Binding-site contacts:
Ligand atom O17 contacts residue ARG209 of chain 1.H at 3.0 Å (salt-bridge).
Ligand atom O15 contacts residue GLY49 of chain 1.H at 3.2 Å (h-bond).
Ligand atom O16 contacts residue GLY51 of chain 1.H at 2.7 Å (h-bond).
Ligand atom O12 contacts residue GLN124 of chain 1.H at 3.4 Å (h-bond).
Ligand atom O09 contacts residue PRO126 of chain 1.H at 3.1 Å.
Ligand atom O13 contacts residue TRP48 of chain 1.H at 3.5 Å (h-bond).
Ligand atom P14 contacts residue GLY49 of chain 1.H at 3.6 Å.
Ligand atom C03 contacts residue GLY47 of chain 1.H at 3.2 Å.
Ligand atom P08 contacts residue ARG107 of chain 1.H at 3.5 Å.
Ligand atom O13 contacts residue GLY49 of chain 1.H at 3.0 Å (h-bond).
Ligand atom O15 contacts residue GLY47 of chain 1.H at 2.7 Å (h-bond).
Ligand atom O09 contacts residue PRO187 of chain 1.H at 3.4 Å.
Ligand atom P14 contacts residue THR50 of chain 1.H at 3.4 Å.
Ligand atom P14 contacts residue GLY47 of chain 1.H at 3.4 Å.
Ligand atom O16 contacts residue GLY49 of chain 1.H at 3.4 Å.
Ligand atom O06 contacts residue PRO126 of chain 1.H at 3.1 Å.
Ligand atom O06 contacts residue GLY47 of chain 1.H at 3.6 Å (h-bond).
Ligand atom C02 contacts residue PRO126 of chain 1.H at 3.5 Å (hydrophobic).
Ligand atom O11 contacts residue HIS333 of chain 1.G at 2.7 Å (h-bond).
Ligand atom O16 contacts residue THR50 of chain 1.H at 3.0 Å (h-bond).
Ligand atom O11 contacts residue HIS108 of chain 1.H at 3.1 Å.
Ligand atom O09 contacts residue HIS108 of chain 1.H at 2.8 Å (h-bond).
Ligand atom C04 contacts residue ARG107 of chain 1.H at 3.5 Å.
Ligand atom P08 contacts residue HIS108 of chain 1.H at 3.3 Å.
Ligand atom O11 contacts residue HIS328 of chain 1.G at 3.3 Å (h-bond).
Ligand atom O10 contacts residue ARG107 of chain 1.H at 2.5 Å (salt-bridge).
Ligand atom O15 contacts residue TRP48 of chain 1.H at 3.3 Å (h-bond).
Ligand atom O11 contacts residue ARG107 of chain 1.H at 2.8 Å (salt-bridge).
Ligand atom O13 contacts residue GLY47 of chain 1.H at 3.2 Å.
Ligand atom O15 contacts residue THR50 of chain 1.H at 2.6 Å (h-bond).
Ligand atom O16 contacts residue GLY208 of chain 1.H at 3.2 Å (h-bond).
Ligand atom O17 contacts residue GLY47 of chain 1.H at 3.5 Å (h-bond).
Ligand atom C04 contacts residue GLY47 of chain 1.H at 2.9 Å.
Ligand atom C01 contacts residue VAL125 of chain 1.H at 3.4 Å (hydrophobic).
Ligand atom O07 contacts residue PRO126 of chain 1.H at 3.2 Å.
Ligand atom C05 contacts residue GLY47 of chain 1.H at 2.9 Å.
Ligand atom O07 contacts residue HIS328 of chain 1.G at 3.0 Å (h-bond).
Ligand atom C05 contacts residue HIS328 of chain 1.G at 3.2 Å.
Ligand atom O11 contacts residue ZN1 of chain 1.N at 2.5 Å.
Ligand atom O12 contacts residue ARG107 of chain 1.H at 3.2 Å.

Sequence of chain 1.H:
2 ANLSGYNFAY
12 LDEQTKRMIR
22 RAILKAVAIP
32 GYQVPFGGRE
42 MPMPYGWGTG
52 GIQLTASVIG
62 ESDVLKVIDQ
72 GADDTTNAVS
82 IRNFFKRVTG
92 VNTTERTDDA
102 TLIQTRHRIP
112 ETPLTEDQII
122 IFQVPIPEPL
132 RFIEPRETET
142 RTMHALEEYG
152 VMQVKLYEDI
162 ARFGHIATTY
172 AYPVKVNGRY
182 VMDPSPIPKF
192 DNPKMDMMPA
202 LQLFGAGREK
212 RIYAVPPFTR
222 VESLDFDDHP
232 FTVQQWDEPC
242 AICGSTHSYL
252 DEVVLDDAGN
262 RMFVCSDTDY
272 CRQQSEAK

This small molecule binds to this protein.
Small molecule (SMILES): O=P(O)(O)OC[C@H]1O[C@@H]2OP(=O)(O)O[C@@H]2[C@@H]1O

Sequence of chain 1.G:
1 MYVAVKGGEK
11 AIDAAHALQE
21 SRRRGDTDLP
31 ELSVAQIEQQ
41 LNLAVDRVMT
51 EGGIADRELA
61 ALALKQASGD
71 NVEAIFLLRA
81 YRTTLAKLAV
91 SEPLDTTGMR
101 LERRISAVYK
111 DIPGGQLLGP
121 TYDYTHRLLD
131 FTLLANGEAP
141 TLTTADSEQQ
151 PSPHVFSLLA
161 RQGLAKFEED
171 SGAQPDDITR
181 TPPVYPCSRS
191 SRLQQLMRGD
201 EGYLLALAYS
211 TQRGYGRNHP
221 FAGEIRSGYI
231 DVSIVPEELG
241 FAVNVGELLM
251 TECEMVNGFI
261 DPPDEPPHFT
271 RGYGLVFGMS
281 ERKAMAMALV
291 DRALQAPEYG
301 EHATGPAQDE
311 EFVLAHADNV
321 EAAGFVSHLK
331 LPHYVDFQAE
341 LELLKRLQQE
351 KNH